Binding-site contacts:
Ligand atom O1 contacts residue PRO190 of chain 3.A at 3.5 Å.
Ligand atom C4 contacts residue TRP188 of chain 3.A at 4.2 Å (hydrophobic).
Ligand atom O5 contacts residue PRO190 of chain 3.A at 3.3 Å.
Ligand atom O6 contacts residue GLU193 of chain 3.A at 2.8 Å (salt-bridge).
Ligand atom O1 contacts residue TRP188 of chain 3.A at 4.0 Å.
Ligand atom C1 contacts residue PRO190 of chain 3.A at 4.0 Å (hydrophobic).
Ligand atom O4 contacts residue TRP188 of chain 3.A at 3.4 Å (h-bond).
Ligand atom O2 contacts residue PRO221 of chain 3.A at 4.4 Å.
Ligand atom O1 contacts residue GLY20 of chain 3.A at 3.4 Å.
Ligand atom C5 contacts residue PRO190 of chain 3.A at 4.4 Å (hydrophobic).
Ligand atom O5 contacts residue THR189 of chain 3.A at 3.3 Å.
Ligand atom O1 contacts residue PRO221 of chain 3.A at 3.6 Å.
Ligand atom O5 contacts residue TRP188 of chain 3.A at 3.5 Å (h-bond).
Ligand atom C1 contacts residue THR189 of chain 3.A at 4.0 Å.
Ligand atom O6 contacts residue THR189 of chain 3.A at 3.7 Å.
Ligand atom C1 contacts residue TRP188 of chain 3.A at 3.5 Å (hydrophobic).
Ligand atom C6 contacts residue GLU193 of chain 3.A at 3.3 Å.
Ligand atom C1 contacts residue PRO221 of chain 3.A at 4.1 Å (hydrophobic).
Ligand atom O1 contacts residue THR189 of chain 3.A at 4.0 Å.
Ligand atom O6 contacts residue PRO190 of chain 3.A at 3.6 Å (h-bond).
Ligand atom C6 contacts residue THR189 of chain 3.A at 3.6 Å.
Ligand atom C5 contacts residue TRP188 of chain 3.A at 3.6 Å (hydrophobic).
Ligand atom C6 contacts residue PRO190 of chain 3.A at 4.0 Å (hydrophobic).
Ligand atom C5 contacts residue THR189 of chain 3.A at 4.0 Å.
Ligand atom C6 contacts residue TRP188 of chain 3.A at 3.4 Å (hydrophobic).

Sequence of chain 3.A:
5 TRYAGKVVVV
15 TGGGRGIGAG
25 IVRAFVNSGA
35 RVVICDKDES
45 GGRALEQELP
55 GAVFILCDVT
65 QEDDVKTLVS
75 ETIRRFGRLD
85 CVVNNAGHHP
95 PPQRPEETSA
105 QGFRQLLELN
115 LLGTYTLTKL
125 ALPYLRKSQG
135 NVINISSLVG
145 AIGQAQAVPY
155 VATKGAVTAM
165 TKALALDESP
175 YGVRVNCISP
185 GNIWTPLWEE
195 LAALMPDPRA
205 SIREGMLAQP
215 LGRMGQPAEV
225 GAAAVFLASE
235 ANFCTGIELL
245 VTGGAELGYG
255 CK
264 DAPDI

A small-molecule ligand and the protein it binds are described below.
Small molecule (SMILES): OC[C@H]1O[C@@H](O)[C@H](O)[C@@H](O)[C@@H]1O